Binding-site contacts:
Ligand atom C2 contacts residue ASP22 of chain 1.A at 3.5 Å.
Ligand atom C6 contacts residue ZN1 of chain 1.D at 3.1 Å.
Ligand atom O32 contacts residue HIS150 of chain 1.A at 2.7 Å (h-bond).
Ligand atom N1 contacts residue TYR68 of chain 1.A at 3.5 Å.
Ligand atom O62 contacts residue HIS212 of chain 1.A at 3.1 Å (h-bond).
Ligand atom C4 contacts residue GLY323 of chain 1.A at 3.3 Å.
Ligand atom O32 contacts residue ZN1 of chain 1.D at 2.1 Å.
Ligand atom O32 contacts residue HIS191 of chain 1.A at 3.0 Å (h-bond).
Ligand atom O62 contacts residue ZN1 of chain 1.D at 2.3 Å.
Ligand atom C6 contacts residue HIS191 of chain 1.A at 3.5 Å.
Ligand atom C2 contacts residue GLY323 of chain 1.A at 3.5 Å.
Ligand atom O61 contacts residue HIS191 of chain 1.A at 3.2 Å.
Ligand atom O82 contacts residue PRO325 of chain 1.A at 3.8 Å.
Ligand atom O32 contacts residue ZN1 of chain 1.C at 3.6 Å.
Ligand atom P3 contacts residue GLU123 of chain 1.A at 3.8 Å.
Ligand atom O31 contacts residue HIS212 of chain 1.A at 3.3 Å (h-bond).
Ligand atom O32 contacts residue GLU123 of chain 1.A at 3.0 Å (salt-bridge).
Ligand atom C4 contacts residue ASP320 of chain 1.A at 3.3 Å.
Ligand atom O31 contacts residue ASP22 of chain 1.A at 3.1 Å (salt-bridge).
Ligand atom O31 contacts residue ZN1 of chain 1.D at 2.6 Å.
Ligand atom N1 contacts residue ZN1 of chain 1.C at 2.3 Å.
Ligand atom P3 contacts residue ZN1 of chain 1.D at 2.8 Å.
Ligand atom C2 contacts residue ZN1 of chain 1.C at 3.1 Å.
Ligand atom O62 contacts residue ARG223 of chain 1.A at 3.0 Å (salt-bridge).
Ligand atom C8 contacts residue THR324 of chain 1.A at 3.8 Å.
Ligand atom O82 contacts residue THR324 of chain 1.A at 2.7 Å (h-bond).
Ligand atom N1 contacts residue ASP22 of chain 1.A at 3.0 Å (salt-bridge).
Ligand atom O62 contacts residue HIS191 of chain 1.A at 3.2 Å (h-bond).
Ligand atom O31 contacts residue ASP320 of chain 1.A at 2.6 Å (salt-bridge).
Ligand atom P3 contacts residue ZN1 of chain 1.C at 3.0 Å.
Ligand atom P3 contacts residue ASP320 of chain 1.A at 3.8 Å.
Ligand atom N1 contacts residue GLU123 of chain 1.A at 3.0 Å (salt-bridge).
Ligand atom C6 contacts residue ARG223 of chain 1.A at 3.6 Å.
Ligand atom O31 contacts residue ZN1 of chain 1.C at 2.2 Å.
Ligand atom O61 contacts residue PHE248 of chain 1.A at 3.3 Å.
Ligand atom O61 contacts residue ARG223 of chain 1.A at 2.9 Å (salt-bridge).
Ligand atom C1 contacts residue HIS150 of chain 1.A at 3.8 Å.
Ligand atom O61 contacts residue ZN1 of chain 1.D at 3.8 Å.
Ligand atom O31 contacts residue GLU123 of chain 1.A at 3.4 Å (salt-bridge).
Ligand atom O31 contacts residue HIS20 of chain 1.A at 3.3 Å (h-bond).

Sequence of chain 1.A:
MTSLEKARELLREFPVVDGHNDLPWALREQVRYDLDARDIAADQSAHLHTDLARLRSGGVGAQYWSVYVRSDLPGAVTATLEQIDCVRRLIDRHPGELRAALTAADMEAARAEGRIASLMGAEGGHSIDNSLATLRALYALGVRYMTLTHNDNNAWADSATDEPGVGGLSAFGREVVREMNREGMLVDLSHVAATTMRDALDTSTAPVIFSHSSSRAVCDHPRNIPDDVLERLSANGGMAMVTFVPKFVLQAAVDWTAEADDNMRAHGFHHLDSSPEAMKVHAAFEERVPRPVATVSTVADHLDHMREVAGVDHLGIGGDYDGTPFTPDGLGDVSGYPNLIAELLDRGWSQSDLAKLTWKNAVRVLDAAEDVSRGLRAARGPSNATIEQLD

A small-molecule ligand and the protein it binds are described below.
Small molecule (SMILES): C[C@H](N)[P](=O)(O)C[C@H](CC(=O)O)C(=O)O